A small-molecule ligand and the protein it binds are described below.
Small molecule (SMILES): CN(C)C(=O)c1cnn(C)c1C(=O)Nc1ccc2[nH]c(-c3ccccc3)nc2c1

Sequence of chain 1.B:
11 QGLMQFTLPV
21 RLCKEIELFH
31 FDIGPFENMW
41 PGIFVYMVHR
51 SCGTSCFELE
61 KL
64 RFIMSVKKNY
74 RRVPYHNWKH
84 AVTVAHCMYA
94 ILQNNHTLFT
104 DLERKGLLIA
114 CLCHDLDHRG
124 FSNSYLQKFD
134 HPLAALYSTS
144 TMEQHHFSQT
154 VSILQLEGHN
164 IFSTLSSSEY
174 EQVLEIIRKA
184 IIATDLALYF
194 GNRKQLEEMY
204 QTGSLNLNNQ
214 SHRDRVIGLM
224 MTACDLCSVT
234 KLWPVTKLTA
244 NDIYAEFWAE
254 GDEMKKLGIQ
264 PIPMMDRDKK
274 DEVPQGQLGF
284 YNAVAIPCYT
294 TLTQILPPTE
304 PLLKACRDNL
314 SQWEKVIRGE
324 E

Binding-site contacts:
Ligand atom N2 contacts residue PHE283 of chain 1.B at 3.4 Å.
Ligand atom N23 contacts residue ILE246 of chain 1.B at 3.7 Å.
Ligand atom N22 contacts residue ILE246 of chain 1.B at 3.5 Å.
Ligand atom C1 contacts residue PHE283 of chain 1.B at 3.9 Å (hydrophobic).
Ligand atom C11 contacts residue TYR247 of chain 1.B at 3.7 Å (hydrophobic).
Ligand atom C15 contacts residue PRO266 of chain 1.B at 3.6 Å (hydrophobic).
Ligand atom C13 contacts residue MET267 of chain 1.B at 3.7 Å (hydrophobic).
Ligand atom C17 contacts residue LYS272 of chain 1.B at 3.7 Å.
Ligand atom O26 contacts residue PHE283 of chain 1.B at 3.6 Å.
Ligand atom C11 contacts residue MET267 of chain 1.B at 3.6 Å (hydrophobic).
Ligand atom C27 contacts residue GLN280 of chain 1.B at 3.9 Å.
Ligand atom C8 contacts residue TYR247 of chain 1.B at 3.4 Å (hydrophobic).
Ligand atom C13 contacts residue GLY279 of chain 1.B at 3.6 Å.
Ligand atom C9 contacts residue MET267 of chain 1.B at 3.9 Å (hydrophobic).
Ligand atom O3 contacts residue GLN280 of chain 1.B at 2.8 Å (h-bond).
Ligand atom C27 contacts residue VAL232 of chain 1.B at 3.8 Å (hydrophobic).
Ligand atom C19 contacts residue PHE283 of chain 1.B at 3.8 Å (hydrophobic).
Ligand atom C18 contacts residue TYR247 of chain 1.B at 3.8 Å (hydrophobic).
Ligand atom C16 contacts residue LYS272 of chain 1.B at 3.9 Å.
Ligand atom N25 contacts residue PHE250 of chain 1.B at 3.8 Å.
Ligand atom C7 contacts residue TYR247 of chain 1.B at 3.6 Å (hydrophobic).
Ligand atom C20 contacts residue PHE283 of chain 1.B at 3.6 Å (hydrophobic).
Ligand atom C16 contacts residue GLU275 of chain 1.B at 3.4 Å.
Ligand atom C18 contacts residue MET267 of chain 1.B at 3.9 Å (hydrophobic).
Ligand atom C28 contacts residue PHE250 of chain 1.B at 3.9 Å (hydrophobic).
Ligand atom N22 contacts residue PHE283 of chain 1.B at 3.6 Å.
Ligand atom C11 contacts residue GLY279 of chain 1.B at 3.7 Å.
Ligand atom C27 contacts residue PHE283 of chain 1.B at 3.8 Å (hydrophobic).
Ligand atom C5 contacts residue PHE283 of chain 1.B at 3.1 Å (hydrophobic).
Ligand atom C27 contacts residue ILE246 of chain 1.B at 3.6 Å (hydrophobic).
Ligand atom C18 contacts residue GLU275 of chain 1.B at 3.9 Å.
Ligand atom N10 contacts residue MET267 of chain 1.B at 3.6 Å.
Ligand atom N12 contacts residue TYR247 of chain 1.B at 2.6 Å (h-bond).
Ligand atom C17 contacts residue GLU275 of chain 1.B at 3.3 Å.
Ligand atom C14 contacts residue GLY279 of chain 1.B at 3.8 Å.
Ligand atom C7 contacts residue GLN280 of chain 1.B at 3.6 Å.
Ligand atom C6 contacts residue MET267 of chain 1.B at 3.8 Å (hydrophobic).
Ligand atom C4 contacts residue PHE283 of chain 1.B at 3.6 Å (hydrophobic).
Ligand atom C17 contacts residue VAL276 of chain 1.B at 3.8 Å (hydrophobic).
Ligand atom C24 contacts residue LEU229 of chain 1.B at 3.5 Å (hydrophobic).